Sequence of chain 1.D:
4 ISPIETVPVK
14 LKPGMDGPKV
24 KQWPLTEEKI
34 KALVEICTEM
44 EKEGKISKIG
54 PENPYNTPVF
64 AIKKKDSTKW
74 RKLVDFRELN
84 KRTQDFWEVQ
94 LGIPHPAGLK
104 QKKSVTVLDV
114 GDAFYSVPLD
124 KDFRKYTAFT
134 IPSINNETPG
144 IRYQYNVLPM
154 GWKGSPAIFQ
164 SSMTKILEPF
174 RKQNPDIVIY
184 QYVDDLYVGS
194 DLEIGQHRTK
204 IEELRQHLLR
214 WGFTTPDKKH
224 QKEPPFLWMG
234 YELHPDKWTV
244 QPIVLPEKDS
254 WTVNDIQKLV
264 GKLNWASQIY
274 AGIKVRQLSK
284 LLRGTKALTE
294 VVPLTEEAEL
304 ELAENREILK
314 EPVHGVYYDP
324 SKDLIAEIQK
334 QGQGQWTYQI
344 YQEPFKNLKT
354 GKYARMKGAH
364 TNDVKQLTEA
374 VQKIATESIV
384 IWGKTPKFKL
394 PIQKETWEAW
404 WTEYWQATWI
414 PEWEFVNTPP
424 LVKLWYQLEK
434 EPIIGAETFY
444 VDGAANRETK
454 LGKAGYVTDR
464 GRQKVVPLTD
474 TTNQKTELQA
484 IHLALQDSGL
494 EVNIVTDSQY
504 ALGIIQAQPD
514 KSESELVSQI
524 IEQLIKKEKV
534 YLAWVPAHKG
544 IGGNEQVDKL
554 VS

The small molecule below binds the protein below.
Small molecule (SMILES): Nc1nc2c(ncn2[C@H]2C[C@H](O)[C@@H](CO[P](=O)(O)O[P](=O)(O)OP(=O)(O)O)O2)c(=O)[nH]1

Binding-site contacts:
Ligand atom O3B contacts residue ASP115 of chain 1.D at 3.6 Å (salt-bridge).
Ligand atom O1B contacts residue MET153 of chain 1.D at 3.4 Å.
Ligand atom N2 contacts residue GLY154 of chain 1.D at 3.2 Å (h-bond).
Ligand atom O2A contacts residue ASP187 of chain 1.D at 3.4 Å (salt-bridge).
Ligand atom O1A contacts residue ARG74 of chain 1.D at 3.1 Å (salt-bridge).
Ligand atom O2B contacts residue ASP187 of chain 1.D at 3.2 Å (salt-bridge).
Ligand atom PG contacts residue MG1 of chain 1.M at 3.4 Å.
Ligand atom O1G contacts residue MG1 of chain 1.M at 2.1 Å.
Ligand atom O1G contacts residue ASP112 of chain 1.D at 3.0 Å (salt-bridge).
Ligand atom O3G contacts residue ASP115 of chain 1.D at 3.0 Å (salt-bridge).
Ligand atom O2G contacts residue LYS222 of chain 1.D at 2.8 Å (salt-bridge).
Ligand atom N2 contacts residue MET153 of chain 1.D at 3.6 Å.
Ligand atom C5' contacts residue ASP187 of chain 1.D at 3.4 Å.
Ligand atom O4' contacts residue VAL186 of chain 1.D at 3.5 Å.
Ligand atom C2' contacts residue PHE117 of chain 1.D at 3.6 Å (hydrophobic).
Ligand atom O1B contacts residue ALA116 of chain 1.D at 3.5 Å (h-bond).
Ligand atom O2G contacts residue LYS67 of chain 1.D at 3.4 Å (salt-bridge).
Ligand atom PG contacts residue ASP115 of chain 1.D at 3.8 Å.
Ligand atom O3' contacts residue MET153 of chain 1.D at 3.5 Å.
Ligand atom O2B contacts residue ALA116 of chain 1.D at 3.2 Å (h-bond).
Ligand atom O3' contacts residue PHE117 of chain 1.D at 3.3 Å (h-bond).
Ligand atom O2B contacts residue ASP115 of chain 1.D at 3.5 Å (salt-bridge).
Ligand atom N1 contacts residue LEU76 of chain 1.D at 3.6 Å.
Ligand atom O3A contacts residue ARG74 of chain 1.D at 3.2 Å (salt-bridge).
Ligand atom O2B contacts residue MG1 of chain 1.M at 2.2 Å.
Ligand atom PG contacts residue LYS222 of chain 1.D at 3.2 Å.
Ligand atom N7 contacts residue ARG74 of chain 1.D at 3.7 Å.
Ligand atom O3B contacts residue LYS67 of chain 1.D at 3.4 Å (salt-bridge).
Ligand atom C1' contacts residue PHE117 of chain 1.D at 3.7 Å (hydrophobic).
Ligand atom O3B contacts residue MG1 of chain 1.M at 3.8 Å.
Ligand atom O2B contacts residue VAL113 of chain 1.D at 3.2 Å (h-bond).
Ligand atom O1G contacts residue VAL113 of chain 1.D at 3.2 Å (h-bond).
Ligand atom O2A contacts residue MG1 of chain 1.M at 2.3 Å.
Ligand atom PB contacts residue MG1 of chain 1.M at 3.3 Å.
Ligand atom O2A contacts residue ASP112 of chain 1.D at 3.2 Å (salt-bridge).
Ligand atom PA contacts residue MG1 of chain 1.M at 3.5 Å.
Ligand atom O3G contacts residue GLY114 of chain 1.D at 3.3 Å.
Ligand atom O2A contacts residue LYS222 of chain 1.D at 3.5 Å (salt-bridge).
Ligand atom O1B contacts residue ASP115 of chain 1.D at 3.5 Å.
Ligand atom O1G contacts residue LYS222 of chain 1.D at 2.4 Å (salt-bridge).